Sequence of chain 1.B:
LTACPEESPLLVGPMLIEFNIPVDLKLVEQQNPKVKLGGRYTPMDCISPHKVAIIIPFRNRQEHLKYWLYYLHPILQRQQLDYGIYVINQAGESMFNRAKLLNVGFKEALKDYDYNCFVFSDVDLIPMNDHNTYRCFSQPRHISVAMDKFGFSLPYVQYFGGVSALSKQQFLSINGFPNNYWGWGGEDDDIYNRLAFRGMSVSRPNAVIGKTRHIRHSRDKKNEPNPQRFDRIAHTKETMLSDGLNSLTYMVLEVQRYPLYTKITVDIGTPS

Binding-site contacts:
Ligand atom O7 contacts residue GLY200 of chain 1.B at 4.0 Å.
Ligand atom O7 contacts residue ARG243 of chain 1.B at 2.6 Å (salt-bridge).
Ligand atom C8 contacts residue ASP203 of chain 1.B at 3.5 Å.
Ligand atom C7 contacts residue ARG243 of chain 1.B at 3.6 Å.
Ligand atom O3 contacts residue ASP203 of chain 1.B at 3.9 Å.
Ligand atom O5 contacts residue TYR170 of chain 1.B at 4.1 Å.
Ligand atom O9 contacts residue UDH1 of chain 1.M at 3.7 Å.
Ligand atom N2 contacts residue TYR170 of chain 1.B at 4.1 Å.
Ligand atom O3 contacts residue ASP202 of chain 1.B at 2.7 Å (salt-bridge).
Ligand atom N2 contacts residue GLY200 of chain 1.B at 3.8 Å.
Ligand atom O8 contacts residue PHE164 of chain 1.B at 3.2 Å.
Ligand atom C3 contacts residue ASP202 of chain 1.B at 3.5 Å.
Ligand atom O4 contacts residue ASP202 of chain 1.B at 2.7 Å (salt-bridge).
Ligand atom S contacts residue PHE164 of chain 1.B at 4.0 Å.
Ligand atom N2 contacts residue ASP203 of chain 1.B at 2.5 Å (salt-bridge).
Ligand atom O4 contacts residue TYR173 of chain 1.B at 3.4 Å.
Ligand atom C8 contacts residue GLY200 of chain 1.B at 3.9 Å.
Ligand atom O7A contacts residue PHE164 of chain 1.B at 3.6 Å.
Ligand atom O6 contacts residue TRP198 of chain 1.B at 3.4 Å.
Ligand atom O9 contacts residue TRP198 of chain 1.B at 3.6 Å.
Ligand atom C7 contacts residue ASP203 of chain 1.B at 3.4 Å.
Ligand atom S contacts residue TRP198 of chain 1.B at 3.9 Å.
Ligand atom C8 contacts residue ILE247 of chain 1.B at 3.6 Å (hydrophobic).
Ligand atom O5 contacts residue TRP198 of chain 1.B at 4.2 Å.
Ligand atom C2 contacts residue ASP203 of chain 1.B at 3.5 Å.
Ligand atom C5 contacts residue TYR170 of chain 1.B at 3.8 Å (hydrophobic).
Ligand atom C8 contacts residue PHE244 of chain 1.B at 3.8 Å (hydrophobic).
Ligand atom C4 contacts residue TYR170 of chain 1.B at 4.1 Å (hydrophobic).
Ligand atom C4 contacts residue ASP202 of chain 1.B at 3.7 Å.
Ligand atom C7 contacts residue GLY200 of chain 1.B at 3.8 Å.
Ligand atom C2 contacts residue TYR170 of chain 1.B at 4.0 Å (hydrophobic).
Ligand atom O7 contacts residue PHE244 of chain 1.B at 3.9 Å.
Ligand atom O3 contacts residue GLY199 of chain 1.B at 3.5 Å.
Ligand atom C3 contacts residue GLY200 of chain 1.B at 4.0 Å.
Ligand atom C1 contacts residue TYR170 of chain 1.B at 3.5 Å (hydrophobic).
Ligand atom C8 contacts residue ARG243 of chain 1.B at 3.8 Å.
Ligand atom C3 contacts residue TYR170 of chain 1.B at 3.7 Å (hydrophobic).
Ligand atom O3 contacts residue GLY200 of chain 1.B at 2.9 Å (h-bond).
Ligand atom C4 contacts residue TRP198 of chain 1.B at 3.8 Å (hydrophobic).
Ligand atom C3 contacts residue ASP203 of chain 1.B at 3.6 Å.

A protein and the small-molecule ligand that binds it are described below.
Small molecule (SMILES): CC(=O)N[C@@H]1[C@@H](O)[C@H](O)[C@@H](COS(=O)(=O)O)O[C@H]1O